Binding-site contacts:
Ligand atom O1 contacts residue GLY434 of chain 1.D at 3.7 Å.
Ligand atom O4 contacts residue GLY434 of chain 1.D at 2.6 Å (h-bond).
Ligand atom C6 contacts residue LEU347 of chain 1.D at 3.6 Å (hydrophobic).
Ligand atom O4P contacts residue THR350 of chain 1.D at 2.7 Å (h-bond).
Ligand atom O3P contacts residue TRP398 of chain 1.D at 2.8 Å (h-bond).
Ligand atom C4 contacts residue GLY434 of chain 1.D at 3.4 Å.
Ligand atom O2 contacts residue LEU347 of chain 1.D at 3.5 Å.
Ligand atom O1P contacts residue GLY434 of chain 1.D at 2.8 Å (h-bond).
Ligand atom O3 contacts residue TRP398 of chain 1.D at 3.7 Å.
Ligand atom C3 contacts residue GLY434 of chain 1.D at 3.5 Å.
Ligand atom O4 contacts residue THR438 of chain 1.D at 3.5 Å (h-bond).
Ligand atom C5 contacts residue GLY434 of chain 1.D at 3.5 Å.
Ligand atom P2 contacts residue THR348 of chain 1.D at 3.6 Å.
Ligand atom O1P contacts residue PRO433 of chain 1.D at 3.6 Å.
Ligand atom O6P contacts residue ARG352 of chain 1.D at 3.8 Å.
Ligand atom O5P contacts residue GLY436 of chain 1.D at 2.9 Å (h-bond).
Ligand atom P2 contacts residue THR349 of chain 1.D at 3.7 Å.
Ligand atom O3 contacts residue ARG432 of chain 1.D at 2.7 Å (salt-bridge).
Ligand atom C6 contacts residue THR438 of chain 1.D at 3.5 Å.
Ligand atom O3P contacts residue ARG405 of chain 1.D at 2.8 Å (salt-bridge).
Ligand atom P1 contacts residue ARG405 of chain 1.D at 3.7 Å.
Ligand atom O4P contacts residue THR348 of chain 1.D at 3.7 Å.
Ligand atom P2 contacts residue SER435 of chain 1.D at 3.5 Å.
Ligand atom O5 contacts residue LEU347 of chain 1.D at 3.8 Å.
Ligand atom C3 contacts residue ARG432 of chain 1.D at 3.3 Å.
Ligand atom O2 contacts residue GLY430 of chain 1.D at 3.5 Å (h-bond).
Ligand atom O4P contacts residue THR349 of chain 1.D at 3.3 Å (h-bond).
Ligand atom O4 contacts residue GLY436 of chain 1.D at 3.7 Å.
Ligand atom O4 contacts residue TYR437 of chain 1.D at 2.9 Å (h-bond).
Ligand atom C6 contacts residue SER353 of chain 1.D at 3.8 Å.
Ligand atom O2P contacts residue ARG405 of chain 1.D at 2.7 Å (salt-bridge).
Ligand atom O5P contacts residue SER435 of chain 1.D at 3.3 Å (h-bond).
Ligand atom O6P contacts residue SER353 of chain 1.D at 2.6 Å (h-bond).
Ligand atom O6 contacts residue THR348 of chain 1.D at 3.6 Å.
Ligand atom O6 contacts residue THR349 of chain 1.D at 3.0 Å (h-bond).
Ligand atom O4P contacts residue SER435 of chain 1.D at 2.8 Å (h-bond).
Ligand atom O6P contacts residue THR348 of chain 1.D at 2.6 Å (h-bond).
Ligand atom O3 contacts residue GLY430 of chain 1.D at 3.2 Å.
Ligand atom P2 contacts residue SER353 of chain 1.D at 3.6 Å.
Ligand atom O5P contacts residue SER353 of chain 1.D at 3.6 Å.

Sequence of chain 1.D:
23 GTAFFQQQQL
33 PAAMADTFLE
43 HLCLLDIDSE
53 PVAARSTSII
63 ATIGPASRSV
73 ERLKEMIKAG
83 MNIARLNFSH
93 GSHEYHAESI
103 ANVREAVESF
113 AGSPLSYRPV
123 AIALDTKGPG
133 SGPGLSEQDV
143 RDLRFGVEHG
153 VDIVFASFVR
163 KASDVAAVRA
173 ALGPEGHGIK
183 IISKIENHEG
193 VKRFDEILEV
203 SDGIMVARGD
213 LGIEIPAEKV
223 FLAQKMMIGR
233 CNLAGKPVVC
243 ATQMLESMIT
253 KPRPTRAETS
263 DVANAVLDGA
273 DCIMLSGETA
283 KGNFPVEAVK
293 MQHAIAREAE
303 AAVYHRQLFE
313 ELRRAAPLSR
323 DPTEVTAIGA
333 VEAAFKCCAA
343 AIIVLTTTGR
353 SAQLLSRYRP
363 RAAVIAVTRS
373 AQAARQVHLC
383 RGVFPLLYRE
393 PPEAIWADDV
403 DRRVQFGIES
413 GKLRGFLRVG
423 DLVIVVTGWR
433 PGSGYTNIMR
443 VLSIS

This small molecule binds to this protein.
Small molecule (SMILES): O=P(O)(O)OC[C@H]1O[C@](O)(COP(=O)(O)O)[C@@H](O)[C@@H]1O